Binding-site contacts:
Ligand atom O contacts residue LYS120 of chain 1.F at 2.9 Å (salt-bridge).
Ligand atom O contacts residue VAL176 of chain 1.F at 3.4 Å.
Ligand atom O contacts residue LYS49 of chain 1.F at 2.5 Å (salt-bridge).
Ligand atom ND2 contacts residue GLU180 of chain 1.F at 3.5 Å (salt-bridge).
Ligand atom O1P contacts residue ARG127 of chain 1.F at 2.9 Å (salt-bridge).
Ligand atom OG contacts residue LYS49 of chain 1.F at 3.5 Å (salt-bridge).
Ligand atom CG contacts residue SER45 of chain 1.F at 2.8 Å.
Ligand atom O2P contacts residue ARG56 of chain 1.F at 2.6 Å (salt-bridge).
Ligand atom CD contacts residue SER45 of chain 1.F at 3.4 Å.
Ligand atom O3P contacts residue ARG127 of chain 1.F at 2.8 Å (salt-bridge).
Ligand atom O3P contacts residue LYS49 of chain 1.F at 2.8 Å (salt-bridge).
Ligand atom P contacts residue ARG56 of chain 1.F at 3.5 Å.
Ligand atom NZ contacts residue ASP223 of chain 1.F at 2.7 Å (salt-bridge).
Ligand atom O1P contacts residue ARG56 of chain 1.F at 3.3 Å (salt-bridge).
Ligand atom CG2 contacts residue ASN173 of chain 1.F at 3.5 Å.
Ligand atom N contacts residue ASN173 of chain 1.F at 2.9 Å (h-bond).
Ligand atom N contacts residue LYS49 of chain 1.F at 3.5 Å (salt-bridge).
Ligand atom C contacts residue LYS49 of chain 1.F at 3.6 Å.
Ligand atom C contacts residue ASN50 of chain 1.F at 3.5 Å.
Ligand atom CA contacts residue ASN173 of chain 1.F at 3.3 Å.
Ligand atom CD contacts residue LEU220 of chain 1.F at 3.6 Å (hydrophobic).
Ligand atom O contacts residue ASN224 of chain 1.F at 3.0 Å (h-bond).
Ligand atom P contacts residue LYS49 of chain 1.F at 3.5 Å.
Ligand atom CA contacts residue ASN50 of chain 1.F at 3.5 Å.
Ligand atom CD1 contacts residue ILE217 of chain 1.F at 3.5 Å (hydrophobic).
Ligand atom CA contacts residue ASN224 of chain 1.F at 3.5 Å.
Ligand atom C contacts residue ASN173 of chain 1.F at 3.6 Å.
Ligand atom OD1 contacts residue TRP228 of chain 1.F at 3.0 Å (h-bond).
Ligand atom OE1 contacts residue MG1 of chain 1.R at 2.4 Å.
Ligand atom O contacts residue ASN173 of chain 1.F at 2.6 Å (h-bond).
Ligand atom O3P contacts residue TYR128 of chain 1.F at 2.7 Å (h-bond).
Ligand atom O1P contacts residue MG1 of chain 1.R at 3.1 Å.
Ligand atom O contacts residue MG1 of chain 1.R at 3.0 Å.
Ligand atom O2P contacts residue LYS49 of chain 1.F at 3.0 Å.
Ligand atom O contacts residue LEU172 of chain 1.F at 3.5 Å.
Ligand atom O contacts residue TYR19 of chain 1.F at 2.8 Å (h-bond).
Ligand atom CB contacts residue ASN173 of chain 1.F at 3.3 Å.
Ligand atom N contacts residue ASN224 of chain 1.F at 2.8 Å (h-bond).
Ligand atom N contacts residue ASN50 of chain 1.F at 2.7 Å (h-bond).
Ligand atom CD contacts residue MG1 of chain 1.R at 3.4 Å.

Sequence of chain 1.F:
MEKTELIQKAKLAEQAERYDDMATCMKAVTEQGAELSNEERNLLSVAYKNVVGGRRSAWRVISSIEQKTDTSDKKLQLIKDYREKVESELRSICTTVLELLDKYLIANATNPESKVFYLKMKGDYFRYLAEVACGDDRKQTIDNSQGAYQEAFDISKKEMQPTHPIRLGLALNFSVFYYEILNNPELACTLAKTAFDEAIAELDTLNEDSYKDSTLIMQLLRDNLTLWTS

This protein binds this small molecule.
Small molecule (SMILES): CC(C)C[C@H](NC(=O)[C@@H](NC(=O)[C@H](CCCC[NH3+])NC(=O)[C@H](CC(N)=O)NC(=O)[C@@H](N)CCC(=O)O)[C@@H](C)OP(=O)(O)O)C(=O)N1CCC[C@H]1C(=O)N[C@@H](CCCNC(N)=[NH2+])C(=O)N[C@@H](CO)C(=O)N[C@H](C=O)CO